Binding-site contacts:
Ligand atom C12 contacts residue THR92 of chain 1.B at 4.0 Å.
Ligand atom O2 contacts residue GLU266 of chain 1.B at 2.9 Å (salt-bridge).
Ligand atom O1 contacts residue LYS114 of chain 1.B at 4.4 Å.
Ligand atom C10 contacts residue LEU263 of chain 1.B at 4.1 Å (hydrophobic).
Ligand atom O2 contacts residue LYS114 of chain 1.B at 3.1 Å (salt-bridge).
Ligand atom C2 contacts residue GLU266 of chain 1.B at 3.7 Å.
Ligand atom C1 contacts residue LYS114 of chain 1.B at 4.3 Å.
Ligand atom C9 contacts residue ILE267 of chain 1.B at 3.4 Å (hydrophobic).
Ligand atom O3 contacts residue LYS269 of chain 1.B at 3.0 Å (salt-bridge).
Ligand atom C1 contacts residue GLU266 of chain 1.B at 4.3 Å.
Ligand atom C12 contacts residue LEU263 of chain 1.B at 4.0 Å (hydrophobic).
Ligand atom C9 contacts residue LYS114 of chain 1.B at 4.0 Å.
Ligand atom C9 contacts residue LEU263 of chain 1.B at 4.2 Å (hydrophobic).
Ligand atom C11 contacts residue LEU113 of chain 1.B at 3.9 Å (hydrophobic).
Ligand atom O2 contacts residue LYS269 of chain 1.B at 3.5 Å.
Ligand atom C2 contacts residue LYS269 of chain 1.B at 3.9 Å.
Ligand atom C7 contacts residue LYS114 of chain 1.B at 3.9 Å.
Ligand atom O5 contacts residue VAL110 of chain 1.B at 4.0 Å.
Ligand atom C7 contacts residue VAL110 of chain 1.B at 4.0 Å (hydrophobic).
Ligand atom C1 contacts residue VAL110 of chain 1.B at 4.4 Å (hydrophobic).
Ligand atom O1 contacts residue GLU266 of chain 1.B at 3.5 Å.
Ligand atom C11 contacts residue VAL88 of chain 1.B at 4.1 Å (hydrophobic).
Ligand atom C8 contacts residue GLU266 of chain 1.B at 3.9 Å.
Ligand atom C8 contacts residue ILE267 of chain 1.B at 3.6 Å (hydrophobic).
Ligand atom C2 contacts residue LYS114 of chain 1.B at 4.3 Å.
Ligand atom C12 contacts residue VAL88 of chain 1.B at 3.4 Å (hydrophobic).
Ligand atom C7 contacts residue GLU266 of chain 1.B at 4.2 Å.
Ligand atom C8 contacts residue LEU263 of chain 1.B at 4.1 Å (hydrophobic).
Ligand atom C13 contacts residue THR92 of chain 1.B at 3.8 Å.
Ligand atom C3 contacts residue LYS269 of chain 1.B at 3.9 Å.
Ligand atom O6 contacts residue VAL110 of chain 1.B at 4.1 Å.
Ligand atom C5 contacts residue VAL110 of chain 1.B at 4.4 Å (hydrophobic).
Ligand atom C10 contacts residue VAL110 of chain 1.B at 4.5 Å (hydrophobic).

Sequence of chain 1.B:
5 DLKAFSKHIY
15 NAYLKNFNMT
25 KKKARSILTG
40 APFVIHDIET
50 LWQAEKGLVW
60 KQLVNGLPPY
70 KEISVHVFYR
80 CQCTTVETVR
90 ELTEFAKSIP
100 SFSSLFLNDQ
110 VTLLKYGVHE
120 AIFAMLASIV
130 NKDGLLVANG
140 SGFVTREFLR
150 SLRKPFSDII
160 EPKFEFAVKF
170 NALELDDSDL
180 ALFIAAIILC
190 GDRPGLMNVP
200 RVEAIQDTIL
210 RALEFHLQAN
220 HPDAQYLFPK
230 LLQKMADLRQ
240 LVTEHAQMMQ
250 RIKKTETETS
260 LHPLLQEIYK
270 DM

This small molecule binds to this protein.
Small molecule (SMILES): CCCCCCCO[C@@H]1O[C@H](CO)[C@@H](O)[C@H](O)[C@H]1O